Sequence of chain 1.A:
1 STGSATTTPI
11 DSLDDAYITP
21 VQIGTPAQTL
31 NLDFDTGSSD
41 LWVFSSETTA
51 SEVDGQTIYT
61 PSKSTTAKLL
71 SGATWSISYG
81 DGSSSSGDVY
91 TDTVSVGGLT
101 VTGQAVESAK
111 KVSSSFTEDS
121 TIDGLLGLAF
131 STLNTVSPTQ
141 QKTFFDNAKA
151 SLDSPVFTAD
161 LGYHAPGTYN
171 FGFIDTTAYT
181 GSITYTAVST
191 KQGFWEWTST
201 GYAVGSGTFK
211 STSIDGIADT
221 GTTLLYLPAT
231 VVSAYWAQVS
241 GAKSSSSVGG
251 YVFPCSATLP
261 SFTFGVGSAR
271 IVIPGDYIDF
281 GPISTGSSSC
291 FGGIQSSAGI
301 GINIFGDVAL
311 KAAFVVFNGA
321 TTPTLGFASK

The small molecule below binds the protein below.
Small molecule (SMILES): CCOC(=O)c1c(-c2ccccc2)csc1NC(=O)CNCCc1c[nH]c2ccccc12

Binding-site contacts:
Ligand atom C11 contacts residue ASP35 of chain 1.A at 3.6 Å.
Ligand atom O1 contacts residue DMS1 of chain 1.C at 3.1 Å (h-bond).
Ligand atom C6 contacts residue ILE300 of chain 1.A at 3.6 Å (hydrophobic).
Ligand atom N2 contacts residue THR222 of chain 1.A at 3.6 Å.
Ligand atom N3 contacts residue DMS1 of chain 1.C at 3.5 Å.
Ligand atom C12 contacts residue TYR79 of chain 1.A at 3.7 Å (hydrophobic).
Ligand atom C2 contacts residue TYR226 of chain 1.A at 3.6 Å (hydrophobic).
Ligand atom N2 contacts residue GLY221 of chain 1.A at 2.7 Å (h-bond).
Ligand atom N3 contacts residue SER83 of chain 1.A at 3.0 Å (h-bond).
Ligand atom C8 contacts residue ASP81 of chain 1.A at 3.7 Å.
Ligand atom C23 contacts residue ILE122 of chain 1.A at 3.7 Å (hydrophobic).
Ligand atom C7 contacts residue GLY80 of chain 1.A at 3.6 Å.
Ligand atom C20 contacts residue ASP81 of chain 1.A at 3.6 Å.
Ligand atom C12 contacts residue ASP35 of chain 1.A at 3.9 Å.
Ligand atom O1 contacts residue ASP81 of chain 1.A at 3.8 Å.
Ligand atom C21 contacts residue ASP81 of chain 1.A at 3.0 Å.
Ligand atom C5 contacts residue GLY80 of chain 1.A at 3.7 Å.
Ligand atom C4 contacts residue ASP81 of chain 1.A at 3.8 Å.
Ligand atom O2 contacts residue TYR226 of chain 1.A at 3.8 Å.
Ligand atom C23 contacts residue ASP33 of chain 1.A at 3.3 Å.
Ligand atom C10 contacts residue THR222 of chain 1.A at 3.3 Å.
Ligand atom C11 contacts residue GLY221 of chain 1.A at 3.8 Å.
Ligand atom C9 contacts residue THR222 of chain 1.A at 3.1 Å.
Ligand atom N1 contacts residue DMS1 of chain 1.C at 3.5 Å (h-bond).
Ligand atom S1 contacts residue GLY80 of chain 1.A at 3.4 Å.
Ligand atom C20 contacts residue DMS1 of chain 1.C at 3.6 Å.
Ligand atom C11 contacts residue TYR79 of chain 1.A at 3.5 Å (hydrophobic).
Ligand atom C22 contacts residue ASP33 of chain 1.A at 3.3 Å.
Ligand atom C21 contacts residue SER83 of chain 1.A at 3.2 Å.
Ligand atom N3 contacts residue ASP81 of chain 1.A at 2.6 Å (salt-bridge).
Ligand atom C12 contacts residue LEU125 of chain 1.A at 3.6 Å (hydrophobic).
Ligand atom O3 contacts residue THR222 of chain 1.A at 3.4 Å (h-bond).
Ligand atom O1 contacts residue TYR226 of chain 1.A at 3.6 Å (h-bond).
Ligand atom C10 contacts residue DMS1 of chain 1.C at 3.7 Å.
Ligand atom C21 contacts residue TYR79 of chain 1.A at 3.6 Å (hydrophobic).
Ligand atom C3 contacts residue TYR226 of chain 1.A at 3.7 Å (hydrophobic).
Ligand atom N1 contacts residue THR222 of chain 1.A at 3.5 Å (h-bond).
Ligand atom O2 contacts residue ASP81 of chain 1.A at 3.7 Å.
Ligand atom C2 contacts residue ASP81 of chain 1.A at 3.7 Å.
Ligand atom C10 contacts residue GLY221 of chain 1.A at 3.0 Å.